Sequence of chain 1.A:
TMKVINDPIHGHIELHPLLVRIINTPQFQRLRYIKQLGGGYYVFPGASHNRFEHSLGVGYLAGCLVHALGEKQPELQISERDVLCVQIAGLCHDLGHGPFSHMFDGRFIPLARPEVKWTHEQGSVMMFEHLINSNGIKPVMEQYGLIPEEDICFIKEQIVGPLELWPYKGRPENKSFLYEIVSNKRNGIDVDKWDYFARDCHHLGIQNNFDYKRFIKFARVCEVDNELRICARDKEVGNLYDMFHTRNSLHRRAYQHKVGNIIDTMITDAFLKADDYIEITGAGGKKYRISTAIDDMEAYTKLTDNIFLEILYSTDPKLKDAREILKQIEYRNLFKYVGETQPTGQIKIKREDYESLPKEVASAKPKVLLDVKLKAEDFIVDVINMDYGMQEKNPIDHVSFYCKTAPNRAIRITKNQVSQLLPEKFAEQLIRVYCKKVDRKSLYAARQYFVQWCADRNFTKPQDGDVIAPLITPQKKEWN

The protein below binds the small molecule below.
Small molecule (SMILES): Nc1nc2c(ncn2[C@H]2C[C@H](O)[C@@H](CO[P](=O)(O)N[P](=O)(O)OP(=O)(O)O)O2)c(=O)[nH]1

Binding-site contacts:
Ligand atom PB contacts residue ASP205 of chain 1.A at 3.5 Å.
Ligand atom C4' contacts residue ARG58 of chain 1.A at 3.5 Å.
Ligand atom O2G contacts residue LYS206 of chain 1.A at 2.9 Å (salt-bridge).
Ligand atom O2B contacts residue MG1 of chain 1.S at 2.5 Å.
Ligand atom N1 contacts residue TYR268 of chain 1.A at 3.1 Å (h-bond).
Ligand atom O2A contacts residue ASP101 of chain 1.A at 3.0 Å (salt-bridge).
Ligand atom C3' contacts residue ASP213 of chain 1.A at 3.5 Å.
Ligand atom O1G contacts residue ARG260 of chain 1.A at 3.1 Å (salt-bridge).
Ligand atom N3A contacts residue ASP205 of chain 1.A at 2.5 Å (salt-bridge).
Ligand atom O3G contacts residue ARG260 of chain 1.A at 2.9 Å (salt-bridge).
Ligand atom O1B contacts residue HIS109 of chain 1.A at 3.2 Å (h-bond).
Ligand atom C6 contacts residue GLN269 of chain 1.A at 3.4 Å.
Ligand atom O1A contacts residue MG1 of chain 1.R at 2.0 Å.
Ligand atom O2A contacts residue FE1 of chain 1.Q at 2.5 Å.
Ligand atom O3' contacts residue ASP213 of chain 1.A at 2.6 Å (salt-bridge).
Ligand atom O5' contacts residue HIS109 of chain 1.A at 2.8 Å (h-bond).
Ligand atom O3' contacts residue GLN43 of chain 1.A at 3.3 Å (h-bond).
Ligand atom O2A contacts residue ASP205 of chain 1.A at 3.4 Å (salt-bridge).
Ligand atom O1A contacts residue ASP101 of chain 1.A at 2.5 Å (salt-bridge).
Ligand atom O4' contacts residue HIS109 of chain 1.A at 3.3 Å.
Ligand atom O1A contacts residue HIS104 of chain 1.A at 3.5 Å (h-bond).
Ligand atom PA contacts residue ARG58 of chain 1.A at 3.5 Å.
Ligand atom PA contacts residue FE1 of chain 1.Q at 3.2 Å.
Ligand atom PA contacts residue MG1 of chain 1.R at 3.4 Å.
Ligand atom C8 contacts residue HIS109 of chain 1.A at 3.2 Å.
Ligand atom O1A contacts residue FE1 of chain 1.Q at 3.3 Å.
Ligand atom O2G contacts residue MG1 of chain 1.S at 2.3 Å.
Ligand atom N2 contacts residue LEU44 of chain 1.A at 2.9 Å (h-bond).
Ligand atom O1A contacts residue HIS127 of chain 1.A at 2.4 Å (h-bond).
Ligand atom O3G contacts residue TYR209 of chain 1.A at 2.7 Å (h-bond).
Ligand atom PA contacts residue ASP205 of chain 1.A at 3.3 Å.
Ligand atom C3' contacts residue TYR209 of chain 1.A at 3.4 Å (hydrophobic).
Ligand atom O3G contacts residue LYS206 of chain 1.A at 3.0 Å.
Ligand atom O2A contacts residue HIS61 of chain 1.A at 3.4 Å (h-bond).
Ligand atom O4' contacts residue ARG58 of chain 1.A at 3.0 Å (salt-bridge).
Ligand atom O2A contacts residue ARG58 of chain 1.A at 2.7 Å (salt-bridge).
Ligand atom O2B contacts residue ASP205 of chain 1.A at 3.5 Å (salt-bridge).
Ligand atom O3' contacts residue TYR209 of chain 1.A at 3.3 Å.
Ligand atom O6 contacts residue GLN269 of chain 1.A at 2.7 Å (h-bond).
Ligand atom PG contacts residue LYS206 of chain 1.A at 3.5 Å.